Sequence of chain 1.C:
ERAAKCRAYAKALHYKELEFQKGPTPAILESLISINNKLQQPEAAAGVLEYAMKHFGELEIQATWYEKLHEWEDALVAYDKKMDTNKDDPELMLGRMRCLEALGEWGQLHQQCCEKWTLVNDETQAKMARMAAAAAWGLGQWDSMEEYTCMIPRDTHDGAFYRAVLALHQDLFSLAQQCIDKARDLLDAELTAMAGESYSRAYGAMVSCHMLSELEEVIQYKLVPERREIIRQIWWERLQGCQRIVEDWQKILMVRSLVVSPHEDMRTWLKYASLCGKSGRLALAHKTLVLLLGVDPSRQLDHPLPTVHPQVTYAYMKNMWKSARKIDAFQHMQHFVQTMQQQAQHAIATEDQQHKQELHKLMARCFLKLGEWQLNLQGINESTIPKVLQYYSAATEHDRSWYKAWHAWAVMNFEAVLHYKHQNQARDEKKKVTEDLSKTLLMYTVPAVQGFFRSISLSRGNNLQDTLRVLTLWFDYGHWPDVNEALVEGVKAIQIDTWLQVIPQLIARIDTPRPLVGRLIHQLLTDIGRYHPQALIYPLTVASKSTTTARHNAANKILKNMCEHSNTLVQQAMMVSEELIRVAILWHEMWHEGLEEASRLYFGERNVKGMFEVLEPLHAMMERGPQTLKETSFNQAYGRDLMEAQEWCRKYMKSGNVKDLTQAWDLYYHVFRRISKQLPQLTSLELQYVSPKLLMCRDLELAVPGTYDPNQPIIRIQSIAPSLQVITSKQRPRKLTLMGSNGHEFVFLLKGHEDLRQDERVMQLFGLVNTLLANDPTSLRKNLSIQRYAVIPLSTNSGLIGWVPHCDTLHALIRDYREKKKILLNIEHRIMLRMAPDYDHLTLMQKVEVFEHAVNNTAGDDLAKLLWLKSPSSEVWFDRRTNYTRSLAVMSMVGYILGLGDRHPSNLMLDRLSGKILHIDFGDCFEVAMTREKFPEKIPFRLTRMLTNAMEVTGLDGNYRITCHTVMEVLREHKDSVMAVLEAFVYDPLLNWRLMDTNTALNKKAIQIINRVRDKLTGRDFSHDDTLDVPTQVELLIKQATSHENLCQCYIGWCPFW

The small molecule below binds the protein below.
Small molecule (SMILES): Nc1ncnc2c1ncn2[C@@H]1O[C@H](COP(=O)(O)OP(=O)(O)OP(O)(O)=S)[C@@H](O)[C@H]1O

Binding-site contacts:
Ligand atom O1A contacts residue ILE981 of chain 1.C at 3.8 Å.
Ligand atom O1B contacts residue GLN792 of chain 1.C at 3.6 Å (h-bond).
Ligand atom N6 contacts residue GLY863 of chain 1.C at 2.8 Å (h-bond).
Ligand atom O2' contacts residue THR870 of chain 1.C at 3.7 Å.
Ligand atom O2B contacts residue PRO794 of chain 1.C at 3.7 Å.
Ligand atom O3B contacts residue MG1 of chain 1.J at 3.9 Å.
Ligand atom PG contacts residue MG1 of chain 1.I at 3.1 Å.
Ligand atom O1B contacts residue LYS812 of chain 1.C at 3.3 Å (salt-bridge).
Ligand atom O2A contacts residue LEU810 of chain 1.C at 3.5 Å.
Ligand atom N1 contacts residue VAL865 of chain 1.C at 2.7 Å (h-bond).
Ligand atom O3B contacts residue SER790 of chain 1.C at 3.8 Å.
Ligand atom C4 contacts residue TRP864 of chain 1.C at 3.8 Å (hydrophobic).
Ligand atom N1 contacts residue TRP864 of chain 1.C at 3.6 Å.
Ligand atom O2G contacts residue MG1 of chain 1.J at 3.4 Å.
Ligand atom N6 contacts residue VAL865 of chain 1.C at 3.6 Å.
Ligand atom O3G contacts residue GLN792 of chain 1.C at 2.6 Å (h-bond).
Ligand atom O1B contacts residue GLU815 of chain 1.C at 3.5 Å (salt-bridge).
Ligand atom PG contacts residue MG1 of chain 1.J at 3.4 Å.
Ligand atom C6 contacts residue VAL865 of chain 1.C at 3.8 Å (hydrophobic).
Ligand atom C6 contacts residue GLY863 of chain 1.C at 3.5 Å.
Ligand atom O1A contacts residue MG1 of chain 1.I at 2.8 Å.
Ligand atom O2B contacts residue GLN792 of chain 1.C at 3.1 Å (h-bond).
Ligand atom O2A contacts residue LYS812 of chain 1.C at 3.8 Å.
Ligand atom O3B contacts residue MG1 of chain 1.I at 3.2 Å.
Ligand atom O2G contacts residue MG1 of chain 1.I at 1.9 Å.
Ligand atom C2' contacts residue MET970 of chain 1.C at 3.7 Å (hydrophobic).
Ligand atom N6 contacts residue TYR850 of chain 1.C at 3.7 Å.
Ligand atom S1G contacts residue SER790 of chain 1.C at 3.4 Å (h-bond).
Ligand atom N1 contacts residue GLY863 of chain 1.C at 3.8 Å.
Ligand atom PB contacts residue GLN792 of chain 1.C at 3.7 Å.
Ligand atom O3A contacts residue PRO794 of chain 1.C at 3.9 Å.
Ligand atom N3 contacts residue TRP864 of chain 1.C at 3.6 Å.
Ligand atom C2 contacts residue TRP864 of chain 1.C at 3.6 Å (hydrophobic).
Ligand atom O1B contacts residue MG1 of chain 1.J at 2.9 Å.
Ligand atom N6 contacts residue ILE862 of chain 1.C at 3.7 Å.
Ligand atom O3G contacts residue MG1 of chain 1.J at 2.5 Å.
Ligand atom PG contacts residue GLN792 of chain 1.C at 3.7 Å.
Ligand atom O2' contacts residue MET970 of chain 1.C at 3.6 Å.
Ligand atom O2B contacts residue SER790 of chain 1.C at 2.9 Å (h-bond).
Ligand atom C2 contacts residue VAL865 of chain 1.C at 3.2 Å (hydrophobic).